The small molecule below binds the protein below.
Small molecule (SMILES): C=C1[C@@H](O)[C@H](O[C@H]2O[C@H](COC)[C@]34O[C@H](O[C@@H]3[C@@H]2O)[C@](C)([C@@H]2CO2)O4)C2=C(C(C)C)CC[C@]2(C)C[C@H]2[C@H]1CC[C@]2(O)COC

Binding-site contacts:
Ligand atom C1 contacts residue ASP220 of chain 1.A at 3.6 Å.
Ligand atom CBM contacts residue ASP220 of chain 1.A at 3.8 Å.
Ligand atom OBJ contacts residue ASP220 of chain 1.A at 2.8 Å (salt-bridge).
Ligand atom CBM contacts residue LEU223 of chain 1.A at 4.0 Å (hydrophobic).
Ligand atom OAP contacts residue PRO172 of chain 1.A at 4.0 Å.
Ligand atom CAO contacts residue ASP220 of chain 1.A at 3.7 Å.
Ligand atom CAD contacts residue ILE173 of chain 1.A at 4.0 Å (hydrophobic).
Ligand atom CAS contacts residue ASP220 of chain 1.A at 2.9 Å.
Ligand atom CBQ contacts residue PHE124 of chain 1.A at 3.5 Å (hydrophobic).
Ligand atom CAR contacts residue ASP220 of chain 1.A at 3.7 Å.
Ligand atom CAJ contacts residue VAL51 of chain 1.A at 3.9 Å (hydrophobic).
Ligand atom CAD contacts residue ILE224 of chain 1.A at 3.8 Å (hydrophobic).
Ligand atom CBN contacts residue VAL51 of chain 1.A at 3.8 Å (hydrophobic).
Ligand atom CAA contacts residue ILE173 of chain 1.A at 3.8 Å (hydrophobic).
Ligand atom CAA contacts residue ASN47 of chain 1.A at 4.0 Å.
Ligand atom OAQ contacts residue ASP220 of chain 1.A at 3.3 Å (salt-bridge).
Ligand atom OAP contacts residue ASP220 of chain 1.A at 2.9 Å (salt-bridge).
Ligand atom CAF contacts residue LYS127 of chain 1.A at 3.9 Å.
Ligand atom CAK contacts residue VAL6 of chain 1.B at 4.0 Å (hydrophobic).
Ligand atom CAZ contacts residue ASN47 of chain 1.A at 4.0 Å.
Ligand atom OAY contacts residue ASN47 of chain 1.A at 3.9 Å.
Ligand atom OBR contacts residue VAL6 of chain 1.B at 2.9 Å (h-bond).
Ligand atom CAD contacts residue PRO172 of chain 1.A at 3.5 Å (hydrophobic).
Ligand atom CBK contacts residue ASP220 of chain 1.A at 3.8 Å.
Ligand atom CAZ contacts residue LEU48 of chain 1.A at 3.9 Å (hydrophobic).
Ligand atom CBO contacts residue LYS127 of chain 1.A at 3.8 Å.
Ligand atom CBO contacts residue PHE124 of chain 1.A at 3.7 Å (hydrophobic).
Ligand atom CAA contacts residue PHE124 of chain 1.A at 4.0 Å (hydrophobic).
Ligand atom OBR contacts residue LYS127 of chain 1.A at 3.1 Å (salt-bridge).
Ligand atom CAT contacts residue ASP220 of chain 1.A at 3.6 Å.
Ligand atom CAR contacts residue ASN47 of chain 1.A at 3.6 Å.
Ligand atom CAH contacts residue VAL6 of chain 1.B at 4.0 Å (hydrophobic).
Ligand atom CBQ contacts residue MET128 of chain 1.A at 3.3 Å (hydrophobic).
Ligand atom OBP contacts residue LYS127 of chain 1.A at 2.9 Å (salt-bridge).
Ligand atom CBN contacts residue ASN47 of chain 1.A at 3.9 Å.
Ligand atom CAE contacts residue LYS127 of chain 1.A at 3.9 Å.
Ligand atom CBL contacts residue ASP220 of chain 1.A at 4.0 Å.
Ligand atom CBQ contacts residue LYS127 of chain 1.A at 3.9 Å.
Ligand atom CBN contacts residue SER50 of chain 1.A at 3.8 Å.
Ligand atom OAW contacts residue ASN47 of chain 1.A at 3.4 Å (h-bond).

Sequence of chain 1.B:
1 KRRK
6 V

Sequence of chain 1.A:
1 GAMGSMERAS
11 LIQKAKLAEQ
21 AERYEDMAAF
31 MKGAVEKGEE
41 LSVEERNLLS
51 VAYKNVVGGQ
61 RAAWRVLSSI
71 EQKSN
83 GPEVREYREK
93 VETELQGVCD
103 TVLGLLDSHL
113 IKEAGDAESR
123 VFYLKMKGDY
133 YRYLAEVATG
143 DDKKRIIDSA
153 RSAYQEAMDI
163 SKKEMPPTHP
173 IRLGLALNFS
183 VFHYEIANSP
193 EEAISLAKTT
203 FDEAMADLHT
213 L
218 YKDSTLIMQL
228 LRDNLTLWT